This small molecule binds to this protein.
Small molecule (SMILES): Cc1cn([C@H]2C[C@H](O[P](=O)(O)OC[C@H]3O[C@@H](n4cnc5c(=O)nc(N)[nH]c54)C[C@@H]3O)[C@@H](CO[P](=O)(O)O[C@H]3C[C@H](n4cc(C)c(=O)[nH]c4=O)O[C@@H]3CO[P](=O)(O)O[C@H]3C[C@H](n4cnc5c(=O)nc(N)[nH]c54)O[C@@H]3CO[P](=O)(O)O[C@H]3C[C@H](n4ccc(N)nc4=O)O[C@@H]3CO[P](=O)(O)O[C@H]3C[C@H](n4cnc5c(=O)nc(N)[nH]c54)O[C@@H]3COP(=O)=O)O2)c(=O)[nH]c1=O

Binding-site contacts:
Ligand atom OP1 contacts residue LYS154 of chain 1.A at 3.7 Å.
Ligand atom P contacts residue TYR76 of chain 1.A at 3.6 Å.
Ligand atom O5' contacts residue LYS154 of chain 1.A at 3.4 Å (salt-bridge).
Ligand atom C7 contacts residue TYR76 of chain 1.A at 3.5 Å (hydrophobic).
Ligand atom N1 contacts residue LYS96 of chain 1.A at 3.7 Å.
Ligand atom O4 contacts residue SER92 of chain 1.A at 2.7 Å (h-bond).
Ligand atom P contacts residue SER147 of chain 1.A at 3.9 Å.
Ligand atom OP1 contacts residue ASN151 of chain 1.A at 2.8 Å (h-bond).
Ligand atom O5' contacts residue THR69 of chain 1.A at 3.3 Å (h-bond).
Ligand atom O5' contacts residue SER88 of chain 1.A at 3.2 Å (h-bond).
Ligand atom OP1 contacts residue LYS162 of chain 1.A at 3.9 Å.
Ligand atom OP1 contacts residue LYS80 of chain 1.A at 3.8 Å.
Ligand atom C5' contacts residue ASN87 of chain 1.A at 3.5 Å.
Ligand atom C2' contacts residue SER88 of chain 1.A at 3.6 Å.
Ligand atom OP2 contacts residue LYS80 of chain 1.A at 3.2 Å.
Ligand atom C7 contacts residue HIS72 of chain 1.A at 3.8 Å.
Ligand atom OP2 contacts residue SER147 of chain 1.A at 3.4 Å (h-bond).
Ligand atom C2' contacts residue TYR76 of chain 1.A at 3.7 Å (hydrophobic).
Ligand atom O6 contacts residue HIS72 of chain 1.A at 3.1 Å (h-bond).
Ligand atom OP2 contacts residue TYR68 of chain 1.A at 3.0 Å (h-bond).
Ligand atom C2' contacts residue SER88 of chain 1.A at 3.4 Å.
Ligand atom OP2 contacts residue SER88 of chain 1.A at 2.7 Å (h-bond).
Ligand atom C3' contacts residue ASN87 of chain 1.A at 3.9 Å.
Ligand atom OP1 contacts residue LYS63 of chain 1.A at 2.8 Å (salt-bridge).
Ligand atom O5' contacts residue TYR76 of chain 1.A at 3.9 Å.
Ligand atom C7 contacts residue SER88 of chain 1.A at 3.4 Å.
Ligand atom P contacts residue THR69 of chain 1.A at 3.9 Å.
Ligand atom OP1 contacts residue SER150 of chain 1.A at 3.5 Å.
Ligand atom C2' contacts residue TYR76 of chain 1.A at 3.5 Å (hydrophobic).
Ligand atom P contacts residue SER88 of chain 1.A at 3.5 Å.
Ligand atom OP1 contacts residue SER147 of chain 1.A at 3.4 Å (h-bond).
Ligand atom C4 contacts residue SER92 of chain 1.A at 3.7 Å.
Ligand atom O5' contacts residue TYR68 of chain 1.A at 3.4 Å.
Ligand atom OP2 contacts residue SER150 of chain 1.A at 3.8 Å.
Ligand atom C7 contacts residue SER92 of chain 1.A at 3.7 Å.
Ligand atom OP2 contacts residue TYR76 of chain 1.A at 2.5 Å (h-bond).
Ligand atom OP2 contacts residue THR69 of chain 1.A at 3.2 Å (h-bond).
Ligand atom O3' contacts residue ASN151 of chain 1.A at 3.4 Å (h-bond).
Ligand atom C8 contacts residue SER88 of chain 1.A at 3.2 Å.
Ligand atom OP1 contacts residue ARG161 of chain 1.A at 3.9 Å.

Sequence of chain 1.A:
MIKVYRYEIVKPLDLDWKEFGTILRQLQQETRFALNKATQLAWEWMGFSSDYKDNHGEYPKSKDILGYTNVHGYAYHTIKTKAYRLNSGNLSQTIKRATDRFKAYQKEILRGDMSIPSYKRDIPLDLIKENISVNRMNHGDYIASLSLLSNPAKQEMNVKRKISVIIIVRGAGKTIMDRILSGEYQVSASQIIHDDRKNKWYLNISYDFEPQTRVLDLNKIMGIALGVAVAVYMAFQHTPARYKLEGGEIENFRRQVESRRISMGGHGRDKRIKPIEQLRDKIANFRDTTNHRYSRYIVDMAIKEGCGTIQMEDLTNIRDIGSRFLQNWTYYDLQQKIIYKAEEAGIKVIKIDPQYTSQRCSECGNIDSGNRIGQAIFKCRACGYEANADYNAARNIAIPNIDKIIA